A small-molecule ligand and the protein it binds are described below.
Small molecule (SMILES): O=C(O)Cn1ccc(=O)n(Cc2nc3cc(Cl)ccc3s2)c1=O

Binding-site contacts:
Ligand atom N contacts residue LEU301 of chain 1.A at 3.5 Å (h-bond).
Ligand atom C12 contacts residue TRP112 of chain 1.A at 3.5 Å (hydrophobic).
Ligand atom N2 contacts residue TRP220 of chain 1.A at 3.4 Å.
Ligand atom C1 contacts residue LEU301 of chain 1.A at 3.4 Å (hydrophobic).
Ligand atom C13 contacts residue THR114 of chain 1.A at 3.4 Å.
Ligand atom O2 contacts residue TYR49 of chain 1.A at 2.6 Å (h-bond).
Ligand atom C14 contacts residue TRP112 of chain 1.A at 3.3 Å (hydrophobic).
Ligand atom C7 contacts residue TRP21 of chain 1.A at 3.5 Å (hydrophobic).
Ligand atom O2 contacts residue NAP1 of chain 1.B at 3.1 Å.
Ligand atom C13 contacts residue TRP112 of chain 1.A at 3.5 Å (hydrophobic).
Ligand atom C3 contacts residue ALA300 of chain 1.A at 3.5 Å (hydrophobic).
Ligand atom C6 contacts residue HIS111 of chain 1.A at 3.4 Å.
Ligand atom N contacts residue TRP112 of chain 1.A at 3.2 Å.
Ligand atom O3 contacts residue TRP112 of chain 1.A at 3.2 Å (h-bond).
Ligand atom C6 contacts residue TYR49 of chain 1.A at 3.7 Å (hydrophobic).
Ligand atom C15 contacts residue TRP112 of chain 1.A at 3.3 Å (hydrophobic).
Ligand atom O4 contacts residue TRP220 of chain 1.A at 3.5 Å.
Ligand atom CL contacts residue ASP304 of chain 1.A at 3.4 Å.
Ligand atom C3 contacts residue TRP220 of chain 1.A at 3.7 Å (hydrophobic).
Ligand atom O2 contacts residue HIS111 of chain 1.A at 2.8 Å (h-bond).
Ligand atom CL contacts residue PRO311 of chain 1.A at 3.5 Å.
Ligand atom S contacts residue TRP112 of chain 1.A at 3.7 Å.
Ligand atom N3 contacts residue TRP21 of chain 1.A at 3.6 Å.
Ligand atom C5 contacts residue NAP1 of chain 1.B at 3.8 Å.
Ligand atom S contacts residue PHE123 of chain 1.A at 3.8 Å.
Ligand atom C1 contacts residue TRP112 of chain 1.A at 3.3 Å (hydrophobic).
Ligand atom C5 contacts residue TRP21 of chain 1.A at 3.5 Å (hydrophobic).
Ligand atom C8 contacts residue PHE123 of chain 1.A at 3.8 Å (hydrophobic).
Ligand atom C2 contacts residue TRP112 of chain 1.A at 3.4 Å (hydrophobic).
Ligand atom C9 contacts residue TRP220 of chain 1.A at 3.5 Å (hydrophobic).
Ligand atom O3 contacts residue HIS111 of chain 1.A at 3.1 Å (h-bond).
Ligand atom N contacts residue ALA300 of chain 1.A at 3.3 Å.
Ligand atom O1 contacts residue TRP112 of chain 1.A at 3.5 Å.
Ligand atom CL contacts residue TYR310 of chain 1.A at 3.3 Å.
Ligand atom C6 contacts residue NAP1 of chain 1.B at 3.6 Å.
Ligand atom O1 contacts residue CYS299 of chain 1.A at 3.4 Å (h-bond).
Ligand atom C15 contacts residue LEU301 of chain 1.A at 3.5 Å (hydrophobic).
Ligand atom C10 contacts residue TRP112 of chain 1.A at 3.3 Å (hydrophobic).
Ligand atom CL contacts residue THR114 of chain 1.A at 3.5 Å.
Ligand atom C13 contacts residue PHE116 of chain 1.A at 3.7 Å (hydrophobic).

Sequence of chain 1.A:
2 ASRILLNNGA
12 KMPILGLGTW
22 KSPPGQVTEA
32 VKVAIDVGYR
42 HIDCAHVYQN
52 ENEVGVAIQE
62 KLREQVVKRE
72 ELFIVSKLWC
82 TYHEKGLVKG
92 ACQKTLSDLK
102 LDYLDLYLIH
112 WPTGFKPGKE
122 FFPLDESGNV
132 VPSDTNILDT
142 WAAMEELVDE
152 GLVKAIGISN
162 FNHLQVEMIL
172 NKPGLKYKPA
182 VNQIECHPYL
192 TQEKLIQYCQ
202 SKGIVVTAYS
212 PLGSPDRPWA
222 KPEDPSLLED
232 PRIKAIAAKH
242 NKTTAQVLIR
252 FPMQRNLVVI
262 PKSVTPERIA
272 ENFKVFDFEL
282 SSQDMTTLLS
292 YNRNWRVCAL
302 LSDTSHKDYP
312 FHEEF